Sequence of chain 1.E:
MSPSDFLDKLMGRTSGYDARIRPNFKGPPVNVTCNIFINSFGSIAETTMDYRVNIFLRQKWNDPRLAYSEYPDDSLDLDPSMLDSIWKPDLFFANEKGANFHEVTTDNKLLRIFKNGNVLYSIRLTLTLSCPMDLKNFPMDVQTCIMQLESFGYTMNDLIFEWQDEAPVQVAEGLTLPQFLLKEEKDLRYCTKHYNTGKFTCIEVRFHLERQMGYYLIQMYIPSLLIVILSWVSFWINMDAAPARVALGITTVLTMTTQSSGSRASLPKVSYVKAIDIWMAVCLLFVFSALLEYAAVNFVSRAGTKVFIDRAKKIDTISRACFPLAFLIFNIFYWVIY

Sequence of chain 1.B:
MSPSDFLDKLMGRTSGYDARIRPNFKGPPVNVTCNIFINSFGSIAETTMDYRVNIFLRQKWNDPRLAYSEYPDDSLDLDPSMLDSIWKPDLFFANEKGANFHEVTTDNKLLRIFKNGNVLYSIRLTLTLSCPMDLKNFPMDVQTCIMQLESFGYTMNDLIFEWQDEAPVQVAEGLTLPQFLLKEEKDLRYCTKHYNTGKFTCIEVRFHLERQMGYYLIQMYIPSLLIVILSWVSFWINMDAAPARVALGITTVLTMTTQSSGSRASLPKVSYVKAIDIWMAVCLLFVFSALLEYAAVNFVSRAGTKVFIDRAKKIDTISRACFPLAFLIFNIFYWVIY

Binding-site contacts:
Ligand atom C10 contacts residue ASP84 of chain 1.B at 3.7 Å.
Ligand atom C16 contacts residue TYR161 of chain 1.E at 3.2 Å (hydrophobic).
Ligand atom C7 contacts residue PHE32 of chain 1.E at 3.7 Å (hydrophobic).
Ligand atom C14 contacts residue TYR161 of chain 1.E at 3.4 Å (hydrophobic).
Ligand atom C2 contacts residue ASP84 of chain 1.B at 3.3 Å.
Ligand atom C3 contacts residue LEU85 of chain 1.B at 3.7 Å (hydrophobic).
Ligand atom C15 contacts residue TYR161 of chain 1.E at 3.0 Å (hydrophobic).
Ligand atom C19 contacts residue GLY160 of chain 1.E at 3.4 Å.
Ligand atom C11 contacts residue PRO10 of chain 1.B at 3.6 Å (hydrophobic).
Ligand atom C16 contacts residue ASP84 of chain 1.B at 3.7 Å.
Ligand atom N1 contacts residue PHE32 of chain 1.E at 3.5 Å.
Ligand atom C14 contacts residue ASP165 of chain 1.E at 3.7 Å.
Ligand atom C5 contacts residue TYR78 of chain 1.B at 3.7 Å (hydrophobic).
Ligand atom C12 contacts residue LEU14 of chain 1.B at 3.7 Å (hydrophobic).
Ligand atom O4 contacts residue GLY160 of chain 1.E at 3.5 Å (h-bond).
Ligand atom N3 contacts residue PHE32 of chain 1.E at 3.8 Å.
Ligand atom O1 contacts residue LEU85 of chain 1.B at 3.5 Å.
Ligand atom O5 contacts residue TYR161 of chain 1.E at 3.3 Å.
Ligand atom C11 contacts residue PHE32 of chain 1.E at 3.7 Å (hydrophobic).
Ligand atom C14 contacts residue ASP84 of chain 1.B at 3.6 Å.
Ligand atom C17 contacts residue ASP86 of chain 1.B at 3.7 Å.
Ligand atom C15 contacts residue ASP84 of chain 1.B at 3.5 Å.
Ligand atom O2 contacts residue ARG29 of chain 1.E at 2.7 Å (salt-bridge).
Ligand atom C17 contacts residue ARG27 of chain 1.E at 3.8 Å.
Ligand atom C17 contacts residue TYR161 of chain 1.E at 3.2 Å (hydrophobic).
Ligand atom O5 contacts residue LEU85 of chain 1.B at 3.7 Å.
Ligand atom N3 contacts residue LEU83 of chain 1.B at 3.9 Å.
Ligand atom C9 contacts residue ASP84 of chain 1.B at 3.3 Å.
Ligand atom O3 contacts residue ARG29 of chain 1.E at 3.1 Å (salt-bridge).
Ligand atom O4 contacts residue ASP84 of chain 1.B at 3.6 Å.
Ligand atom C13 contacts residue ASP84 of chain 1.B at 3.8 Å.
Ligand atom C18 contacts residue ARG27 of chain 1.E at 3.3 Å.
Ligand atom O2 contacts residue ILE28 of chain 1.E at 3.6 Å.
Ligand atom C6 contacts residue TYR78 of chain 1.B at 3.4 Å (hydrophobic).
Ligand atom S1 contacts residue ARG29 of chain 1.E at 3.9 Å.
Ligand atom O3 contacts residue ASP165 of chain 1.E at 3.7 Å.
Ligand atom N2 contacts residue LEU85 of chain 1.B at 3.9 Å.
Ligand atom O1 contacts residue LEU14 of chain 1.B at 3.8 Å.
Ligand atom O4 contacts residue TYR161 of chain 1.E at 3.2 Å.
Ligand atom C12 contacts residue PHE13 of chain 1.B at 3.7 Å (hydrophobic).

The protein below binds the small molecule below.
Small molecule (SMILES): C[C@H]1[C@H]2C(=O)N(C)c3ccncc3[C@H]2CN1S(=O)(=O)c1ccc2c(c1)OCO2